Binding-site contacts:
Ligand atom CH2 contacts residue TYR61 of chain 1.A at 3.8 Å (hydrophobic).
Ligand atom C contacts residue GLU62 of chain 1.A at 3.5 Å.
Ligand atom C contacts residue ARG122 of chain 1.A at 3.8 Å.
Ligand atom N contacts residue GLU62 of chain 1.A at 2.8 Å (salt-bridge).
Ligand atom CB contacts residue HIS64 of chain 1.A at 3.7 Å.
Ligand atom CE2 contacts residue ARG167 of chain 1.A at 3.8 Å.
Ligand atom O contacts residue ARG125 of chain 1.A at 3.5 Å (salt-bridge).
Ligand atom CH2 contacts residue ARG167 of chain 1.A at 3.6 Å.
Ligand atom CZ2 contacts residue ARG167 of chain 1.A at 3.6 Å.
Ligand atom N contacts residue TRP65 of chain 1.A at 3.9 Å.
Ligand atom CD1 contacts residue ARG122 of chain 1.A at 3.6 Å.
Ligand atom O contacts residue TYR61 of chain 1.A at 3.8 Å.
Ligand atom O contacts residue ARG122 of chain 1.A at 3.1 Å (salt-bridge).
Ligand atom CB contacts residue GLU62 of chain 1.A at 3.3 Å.
Ligand atom CB contacts residue TYR63 of chain 1.A at 3.6 Å (hydrophobic).
Ligand atom CE3 contacts residue TYR61 of chain 1.A at 3.6 Å (hydrophobic).
Ligand atom CE2 contacts residue TYR61 of chain 1.A at 3.9 Å (hydrophobic).
Ligand atom O contacts residue ARG125 of chain 1.A at 2.7 Å (salt-bridge).
Ligand atom CB contacts residue ARG125 of chain 1.A at 3.6 Å.
Ligand atom CZ3 contacts residue TYR61 of chain 1.A at 3.7 Å (hydrophobic).
Ligand atom CB contacts residue GLU62 of chain 1.A at 3.5 Å.
Ligand atom CA contacts residue ARG60 of chain 1.A at 3.8 Å.
Ligand atom CD contacts residue HIS64 of chain 1.A at 3.4 Å.
Ligand atom CB contacts residue ASP67 of chain 1.A at 3.1 Å.
Ligand atom CD2 contacts residue TYR61 of chain 1.A at 3.7 Å (hydrophobic).
Ligand atom CD contacts residue PRO59 of chain 1.A at 3.6 Å (hydrophobic).
Ligand atom NE1 contacts residue ARG167 of chain 1.A at 2.8 Å (salt-bridge).
Ligand atom CD contacts residue TYR61 of chain 1.A at 3.9 Å (hydrophobic).
Ligand atom O contacts residue GLU62 of chain 1.A at 2.9 Å (salt-bridge).
Ligand atom CD1 contacts residue ARG167 of chain 1.A at 3.7 Å.
Ligand atom CG contacts residue ASP67 of chain 1.A at 3.1 Å.
Ligand atom CB contacts residue TYR82 of chain 1.A at 3.8 Å (hydrophobic).
Ligand atom CA contacts residue GLU62 of chain 1.A at 3.9 Å.
Ligand atom C contacts residue ARG125 of chain 1.A at 3.6 Å.
Ligand atom CG contacts residue HIS64 of chain 1.A at 3.7 Å.
Ligand atom CA contacts residue GLU62 of chain 1.A at 3.2 Å.
Ligand atom CG contacts residue PRO59 of chain 1.A at 2.9 Å (hydrophobic).
Ligand atom CD2 contacts residue TYR82 of chain 1.A at 3.7 Å (hydrophobic).
Ligand atom CD contacts residue ARG60 of chain 1.A at 3.5 Å.
Ligand atom CD contacts residue TRP65 of chain 1.A at 3.7 Å (hydrophobic).

Sequence of chain 1.A:
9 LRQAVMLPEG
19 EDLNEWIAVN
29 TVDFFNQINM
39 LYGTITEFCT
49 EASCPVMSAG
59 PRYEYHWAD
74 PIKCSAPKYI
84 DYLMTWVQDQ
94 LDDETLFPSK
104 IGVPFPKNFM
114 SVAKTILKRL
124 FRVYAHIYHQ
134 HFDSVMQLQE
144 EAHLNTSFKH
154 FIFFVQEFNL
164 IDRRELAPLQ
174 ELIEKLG

The small molecule below binds the protein below.
Small molecule (SMILES): CC(C)C[C@H](NC(=O)[C@H](C)N)C(=O)N1CCC[C@H]1C(=O)N[C@@H](C)C(=O)N[C@@H](CC1=c2ccccc2=NC1)C(=O)N[C@@H](C)C(=O)N[C@@H](CCCN=C(N)N)C(=O)N1CCC[C@H]1C(=O)N[C@H](C=O)CC(=O)O